This small molecule binds to this protein.
Small molecule (SMILES): Nc1ccn([C@H]2C[C@H](O)[C@@H](COP(=O)(O)O)O2)c(=O)n1

Sequence of chain 1.TA:
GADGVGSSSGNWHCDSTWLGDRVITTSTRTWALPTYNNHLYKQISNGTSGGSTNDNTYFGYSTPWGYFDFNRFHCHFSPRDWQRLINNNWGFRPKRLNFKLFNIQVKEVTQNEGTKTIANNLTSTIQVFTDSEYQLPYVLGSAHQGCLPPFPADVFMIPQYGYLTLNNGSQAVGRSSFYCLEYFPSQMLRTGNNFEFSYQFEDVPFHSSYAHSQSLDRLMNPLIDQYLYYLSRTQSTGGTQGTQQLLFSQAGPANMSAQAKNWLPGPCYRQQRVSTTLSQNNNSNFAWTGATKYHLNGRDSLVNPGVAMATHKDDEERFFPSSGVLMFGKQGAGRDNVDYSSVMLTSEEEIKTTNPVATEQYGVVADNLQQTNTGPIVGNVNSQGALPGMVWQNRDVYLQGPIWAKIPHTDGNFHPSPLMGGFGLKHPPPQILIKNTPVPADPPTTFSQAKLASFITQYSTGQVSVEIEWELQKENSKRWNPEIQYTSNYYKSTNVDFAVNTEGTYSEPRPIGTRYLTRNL

Binding-site contacts:
Ligand atom C2' contacts residue PRO205 of chain 1.TA at 4.5 Å (hydrophobic).
Ligand atom O3' contacts residue PRO205 of chain 1.TA at 4.1 Å.
Ligand atom C5' contacts residue DA1 of chain 1.VE at 3.6 Å.
Ligand atom O5' contacts residue DA1 of chain 1.VE at 3.9 Å.
Ligand atom C4' contacts residue DA1 of chain 1.VE at 3.7 Å.
Ligand atom C2' contacts residue DA1 of chain 1.VE at 3.7 Å.
Ligand atom O3' contacts residue DA1 of chain 1.VE at 1.6 Å.
Ligand atom C3' contacts residue DA1 of chain 1.VE at 2.6 Å.